Sequence of chain 1.A:
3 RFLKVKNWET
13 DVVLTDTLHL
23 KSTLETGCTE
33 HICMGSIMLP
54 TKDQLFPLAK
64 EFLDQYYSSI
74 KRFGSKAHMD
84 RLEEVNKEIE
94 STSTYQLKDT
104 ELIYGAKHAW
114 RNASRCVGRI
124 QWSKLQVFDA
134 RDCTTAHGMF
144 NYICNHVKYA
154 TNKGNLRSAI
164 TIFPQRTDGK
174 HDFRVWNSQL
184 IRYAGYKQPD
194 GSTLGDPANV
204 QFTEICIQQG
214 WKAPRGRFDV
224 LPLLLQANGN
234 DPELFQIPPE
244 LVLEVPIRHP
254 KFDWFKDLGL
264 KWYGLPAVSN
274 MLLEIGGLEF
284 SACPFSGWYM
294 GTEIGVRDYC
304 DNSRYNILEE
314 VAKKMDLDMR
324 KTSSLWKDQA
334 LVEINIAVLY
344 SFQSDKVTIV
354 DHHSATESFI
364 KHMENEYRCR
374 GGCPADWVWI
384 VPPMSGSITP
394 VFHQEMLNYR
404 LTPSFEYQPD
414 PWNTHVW

Binding-site contacts:
Ligand atom O14 contacts residue GOL1 of chain 1.G at 3.2 Å.
Ligand atom C10 contacts residue HEM1 of chain 1.C at 3.4 Å.
Ligand atom C26 contacts residue ASN273 of chain 1.A at 3.2 Å.
Ligand atom C18 contacts residue GOL1 of chain 1.G at 3.4 Å.
Ligand atom N01 contacts residue HEM1 of chain 1.C at 3.2 Å.
Ligand atom C07 contacts residue GLU296 of chain 1.A at 3.4 Å.
Ligand atom C12 contacts residue VAL271 of chain 1.A at 3.4 Å (hydrophobic).
Ligand atom C17 contacts residue ASN273 of chain 1.A at 3.6 Å.
Ligand atom N01 contacts residue TYR292 of chain 1.A at 3.6 Å.
Ligand atom C15 contacts residue GOL1 of chain 1.G at 3.7 Å.
Ligand atom C27 contacts residue VAL271 of chain 1.A at 3.5 Å (hydrophobic).
Ligand atom C11 contacts residue HEM1 of chain 1.C at 3.3 Å.
Ligand atom C09 contacts residue VAL271 of chain 1.A at 3.5 Å (hydrophobic).
Ligand atom N01 contacts residue GLU296 of chain 1.A at 2.7 Å (salt-bridge).
Ligand atom C26 contacts residue TYR410 of chain 1.A at 3.6 Å (hydrophobic).
Ligand atom C15 contacts residue ASN273 of chain 1.A at 3.5 Å.
Ligand atom N01 contacts residue TRP291 of chain 1.A at 2.5 Å (h-bond).
Ligand atom C03 contacts residue HEM1 of chain 1.C at 3.2 Å.
Ligand atom C12 contacts residue MET274 of chain 1.A at 3.6 Å (hydrophobic).
Ligand atom N28 contacts residue GLU296 of chain 1.A at 2.7 Å (salt-bridge).
Ligand atom C13 contacts residue VAL271 of chain 1.A at 3.5 Å (hydrophobic).
Ligand atom C25 contacts residue ASN273 of chain 1.A at 3.1 Å.
Ligand atom C06 contacts residue GLU296 of chain 1.A at 3.5 Å.
Ligand atom C19 contacts residue ASN273 of chain 1.A at 3.3 Å.
Ligand atom C08 contacts residue HEM1 of chain 1.C at 3.5 Å.
Ligand atom C03 contacts residue TRP291 of chain 1.A at 3.7 Å (hydrophobic).
Ligand atom C27 contacts residue GOL1 of chain 1.G at 3.6 Å.
Ligand atom C10 contacts residue VAL271 of chain 1.A at 3.5 Å (hydrophobic).
Ligand atom C18 contacts residue ASN273 of chain 1.A at 3.5 Å.
Ligand atom C02 contacts residue HEM1 of chain 1.C at 3.5 Å.
Ligand atom C02 contacts residue GLU296 of chain 1.A at 3.4 Å.
Ligand atom C02 contacts residue TRP291 of chain 1.A at 3.5 Å (hydrophobic).
Ligand atom C17 contacts residue GOL1 of chain 1.G at 3.4 Å.
Ligand atom N23 contacts residue GLN411 of chain 1.A at 2.9 Å (h-bond).
Ligand atom C12 contacts residue HEM1 of chain 1.C at 3.4 Å.
Ligand atom C11 contacts residue VAL271 of chain 1.A at 3.5 Å (hydrophobic).
Ligand atom N24 contacts residue ASN273 of chain 1.A at 3.7 Å.
Ligand atom C16 contacts residue GOL1 of chain 1.G at 3.7 Å.
Ligand atom C08 contacts residue GLU296 of chain 1.A at 3.5 Å.
Ligand atom C16 contacts residue ASN273 of chain 1.A at 3.4 Å.

The small molecule below binds the protein below.
Small molecule (SMILES): Nc1cccc(CCc2cccc(OCc3ccc4ccc(N)nc4c3)c2)n1